Binding-site contacts:
Ligand atom O6 contacts residue ASN126 of chain 1.B at 4.4 Å.
Ligand atom O5 contacts residue ASN126 of chain 1.B at 2.3 Å (h-bond).
Ligand atom C4 contacts residue ASN126 of chain 1.B at 4.3 Å.
Ligand atom C1 contacts residue ASN126 of chain 1.B at 1.4 Å.
Ligand atom C5 contacts residue ASN126 of chain 1.B at 3.6 Å.
Ligand atom C8 contacts residue GLU123 of chain 1.B at 4.2 Å.
Ligand atom C3 contacts residue ASN126 of chain 1.B at 3.8 Å.
Ligand atom C8 contacts residue LYS122 of chain 1.B at 4.0 Å.
Ligand atom C2 contacts residue ASN126 of chain 1.B at 2.5 Å.
Ligand atom C7 contacts residue ASN126 of chain 1.B at 4.0 Å.
Ligand atom N2 contacts residue ASN126 of chain 1.B at 3.0 Å (h-bond).

Sequence of chain 1.B:
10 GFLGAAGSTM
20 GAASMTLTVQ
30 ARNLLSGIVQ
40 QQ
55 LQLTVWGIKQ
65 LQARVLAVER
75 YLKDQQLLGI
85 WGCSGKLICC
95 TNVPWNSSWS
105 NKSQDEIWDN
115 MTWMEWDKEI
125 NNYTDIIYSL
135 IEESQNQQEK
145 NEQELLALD

A protein and the small-molecule ligand that binds it are described below.
Small molecule (SMILES): CC(=O)N[C@@H]1[C@@H](O)[C@H](O)[C@@H](CO)O[C@H]1O